Sequence of chain 1.A:
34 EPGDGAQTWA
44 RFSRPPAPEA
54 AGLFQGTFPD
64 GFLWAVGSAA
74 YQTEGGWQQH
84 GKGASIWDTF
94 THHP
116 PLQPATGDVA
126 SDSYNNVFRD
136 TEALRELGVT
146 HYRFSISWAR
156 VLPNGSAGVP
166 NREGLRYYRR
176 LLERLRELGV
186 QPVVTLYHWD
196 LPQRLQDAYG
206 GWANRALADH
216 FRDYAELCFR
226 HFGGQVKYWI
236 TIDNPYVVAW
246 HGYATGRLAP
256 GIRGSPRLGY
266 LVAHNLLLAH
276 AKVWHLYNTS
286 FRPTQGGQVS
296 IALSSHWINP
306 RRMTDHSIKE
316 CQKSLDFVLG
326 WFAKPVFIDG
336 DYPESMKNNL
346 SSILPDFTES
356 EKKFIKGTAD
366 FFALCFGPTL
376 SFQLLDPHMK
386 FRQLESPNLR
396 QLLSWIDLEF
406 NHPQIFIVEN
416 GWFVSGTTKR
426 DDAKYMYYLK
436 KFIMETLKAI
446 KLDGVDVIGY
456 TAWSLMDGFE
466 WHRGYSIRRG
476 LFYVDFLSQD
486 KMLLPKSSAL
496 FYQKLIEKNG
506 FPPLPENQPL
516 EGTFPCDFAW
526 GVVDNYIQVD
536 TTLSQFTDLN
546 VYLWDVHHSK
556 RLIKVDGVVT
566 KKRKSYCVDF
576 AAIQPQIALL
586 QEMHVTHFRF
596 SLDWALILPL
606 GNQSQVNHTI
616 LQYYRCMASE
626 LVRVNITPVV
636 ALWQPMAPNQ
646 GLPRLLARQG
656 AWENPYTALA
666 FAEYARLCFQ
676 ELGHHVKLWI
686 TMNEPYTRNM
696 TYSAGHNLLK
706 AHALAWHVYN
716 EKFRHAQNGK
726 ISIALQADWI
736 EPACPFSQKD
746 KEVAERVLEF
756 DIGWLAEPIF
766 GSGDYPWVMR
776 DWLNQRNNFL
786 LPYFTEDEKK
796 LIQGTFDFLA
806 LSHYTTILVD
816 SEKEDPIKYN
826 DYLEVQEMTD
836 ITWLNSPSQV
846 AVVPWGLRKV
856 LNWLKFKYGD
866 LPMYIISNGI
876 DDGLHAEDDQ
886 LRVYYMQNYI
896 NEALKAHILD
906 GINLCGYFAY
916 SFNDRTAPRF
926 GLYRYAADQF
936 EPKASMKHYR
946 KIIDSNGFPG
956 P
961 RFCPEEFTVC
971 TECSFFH

The small molecule below binds the protein below.
Small molecule (SMILES): CC(=O)N[C@@H]1[C@@H](O)[C@H](O)[C@@H](CO)O[C@H]1O

Binding-site contacts:
Ligand atom O6 contacts residue LEU651 of chain 1.A at 4.4 Å.
Ligand atom O6 contacts residue LEU605 of chain 1.A at 4.2 Å.
Ligand atom O5 contacts residue LEU605 of chain 1.A at 3.8 Å.
Ligand atom C7 contacts residue SER609 of chain 1.A at 3.6 Å.
Ligand atom C6 contacts residue TYR661 of chain 1.A at 4.4 Å (hydrophobic).
Ligand atom C8 contacts residue SER609 of chain 1.A at 3.8 Å.
Ligand atom O6 contacts residue ASN607 of chain 1.A at 4.4 Å.
Ligand atom O7 contacts residue ASN607 of chain 1.A at 3.3 Å (h-bond).
Ligand atom C7 contacts residue ASN607 of chain 1.A at 3.3 Å.
Ligand atom C1 contacts residue ASN607 of chain 1.A at 1.4 Å.
Ligand atom O5 contacts residue ASN607 of chain 1.A at 2.5 Å (h-bond).
Ligand atom C3 contacts residue ASN607 of chain 1.A at 3.8 Å.
Ligand atom C8 contacts residue ASN607 of chain 1.A at 4.4 Å.
Ligand atom O7 contacts residue SER609 of chain 1.A at 3.1 Å (h-bond).
Ligand atom C1 contacts residue LEU605 of chain 1.A at 4.0 Å (hydrophobic).
Ligand atom O6 contacts residue GLN654 of chain 1.A at 4.3 Å.
Ligand atom O6 contacts residue LEU650 of chain 1.A at 4.4 Å.
Ligand atom N2 contacts residue ASN607 of chain 1.A at 2.9 Å (h-bond).
Ligand atom C5 contacts residue ASN607 of chain 1.A at 3.7 Å.
Ligand atom C2 contacts residue ASN607 of chain 1.A at 2.5 Å.
Ligand atom C4 contacts residue ASN607 of chain 1.A at 4.3 Å.